This small molecule binds to this protein.
Small molecule (SMILES): CC(=O)N[C@H]1[C@H](O[C@H]2[C@H](O)[C@@H](NC(C)=O)CO[C@@H]2CO)O[C@H](CO)[C@@H](O)[C@@H]1O

Sequence of chain 1.B:
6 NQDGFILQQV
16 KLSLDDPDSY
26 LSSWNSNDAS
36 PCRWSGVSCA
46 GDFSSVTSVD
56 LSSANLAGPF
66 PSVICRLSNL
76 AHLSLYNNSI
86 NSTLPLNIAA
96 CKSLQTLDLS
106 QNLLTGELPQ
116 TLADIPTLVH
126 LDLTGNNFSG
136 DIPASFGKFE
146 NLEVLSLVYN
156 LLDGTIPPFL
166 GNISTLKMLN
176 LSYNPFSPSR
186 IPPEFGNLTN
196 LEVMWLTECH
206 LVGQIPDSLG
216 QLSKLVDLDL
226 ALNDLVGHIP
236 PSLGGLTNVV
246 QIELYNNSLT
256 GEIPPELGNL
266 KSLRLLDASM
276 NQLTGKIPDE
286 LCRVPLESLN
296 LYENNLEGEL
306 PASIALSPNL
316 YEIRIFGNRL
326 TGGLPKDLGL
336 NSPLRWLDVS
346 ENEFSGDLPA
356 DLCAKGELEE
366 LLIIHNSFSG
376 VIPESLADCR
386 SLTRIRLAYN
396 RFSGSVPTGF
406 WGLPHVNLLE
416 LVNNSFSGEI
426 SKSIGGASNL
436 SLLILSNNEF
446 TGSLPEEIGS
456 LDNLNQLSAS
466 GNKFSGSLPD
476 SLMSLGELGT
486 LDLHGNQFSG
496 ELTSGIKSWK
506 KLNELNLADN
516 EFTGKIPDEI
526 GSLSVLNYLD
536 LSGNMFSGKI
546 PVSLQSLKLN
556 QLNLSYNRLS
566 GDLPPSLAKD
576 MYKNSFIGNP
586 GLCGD

Binding-site contacts:
Ligand atom C7 contacts residue GLU189 of chain 1.B at 4.2 Å.
Ligand atom C2 contacts residue ASN192 of chain 1.B at 2.5 Å.
Ligand atom O5 contacts residue ASN192 of chain 1.B at 2.3 Å (h-bond).
Ligand atom C3 contacts residue ASN192 of chain 1.B at 3.8 Å.
Ligand atom C8 contacts residue SER213 of chain 1.B at 4.3 Å.
Ligand atom C7 contacts residue ASN192 of chain 1.B at 3.8 Å.
Ligand atom O7 contacts residue ASN192 of chain 1.B at 4.1 Å.
Ligand atom C4 contacts residue ASN192 of chain 1.B at 4.2 Å.
Ligand atom C5 contacts residue ASN192 of chain 1.B at 3.6 Å.
Ligand atom C8 contacts residue PRO188 of chain 1.B at 3.4 Å (hydrophobic).
Ligand atom C7 contacts residue PRO188 of chain 1.B at 4.3 Å (hydrophobic).
Ligand atom O7 contacts residue GLU189 of chain 1.B at 3.6 Å.
Ligand atom C1 contacts residue ASN192 of chain 1.B at 1.4 Å.
Ligand atom N2 contacts residue ASN192 of chain 1.B at 3.0 Å (h-bond).
Ligand atom C8 contacts residue GLU189 of chain 1.B at 4.1 Å.